The protein below binds the small molecule below.
Small molecule (SMILES): CO[C@H]1O[C@H](CO)[C@@H](O)[C@H](O)[C@@H]1O

Sequence of chain 2.A:
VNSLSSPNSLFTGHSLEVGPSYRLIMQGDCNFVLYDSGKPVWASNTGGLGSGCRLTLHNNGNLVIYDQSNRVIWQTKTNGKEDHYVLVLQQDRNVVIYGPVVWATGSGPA

Sequence of chain 1.A:
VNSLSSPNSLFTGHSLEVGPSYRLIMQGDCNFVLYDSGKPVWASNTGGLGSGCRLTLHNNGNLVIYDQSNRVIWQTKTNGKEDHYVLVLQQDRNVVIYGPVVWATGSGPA

Binding-site contacts:
Ligand atom C4 contacts residue ASN94 of chain 1.A at 3.9 Å.
Ligand atom C1 contacts residue PRO109 of chain 2.A at 4.1 Å (hydrophobic).
Ligand atom O3 contacts residue TYR98 of chain 1.A at 3.3 Å (h-bond).
Ligand atom C4 contacts residue GLN90 of chain 1.A at 4.3 Å.
Ligand atom O4 contacts residue VAL101 of chain 2.A at 3.5 Å.
Ligand atom O4 contacts residue TYR98 of chain 1.A at 2.6 Å (h-bond).
Ligand atom O3 contacts residue SER6 of chain 2.A at 4.2 Å.
Ligand atom C2 contacts residue PRO109 of chain 2.A at 4.4 Å (hydrophobic).
Ligand atom O3 contacts residue GLN90 of chain 1.A at 3.2 Å (h-bond).
Ligand atom C2 contacts residue ASP92 of chain 1.A at 3.5 Å.
Ligand atom O2 contacts residue ASP92 of chain 1.A at 2.6 Å (salt-bridge).
Ligand atom C6 contacts residue ALA104 of chain 2.A at 3.8 Å (hydrophobic).
Ligand atom C3 contacts residue HIS84 of chain 2.A at 3.7 Å.
Ligand atom C4 contacts residue HIS84 of chain 2.A at 4.2 Å.
Ligand atom O2 contacts residue ASN94 of chain 1.A at 3.0 Å (h-bond).
Ligand atom C5 contacts residue ASN94 of chain 1.A at 3.8 Å.
Ligand atom O6 contacts residue ALA104 of chain 2.A at 3.8 Å.
Ligand atom O3 contacts residue ASP92 of chain 1.A at 4.1 Å.
Ligand atom O4 contacts residue HIS84 of chain 2.A at 3.3 Å.
Ligand atom C2 contacts residue GLN90 of chain 1.A at 4.2 Å.
Ligand atom O2 contacts residue GLN90 of chain 1.A at 3.3 Å (h-bond).
Ligand atom C3 contacts residue TYR98 of chain 1.A at 4.0 Å (hydrophobic).
Ligand atom C4 contacts residue VAL96 of chain 1.A at 4.1 Å (hydrophobic).
Ligand atom O3 contacts residue HIS84 of chain 2.A at 4.0 Å.
Ligand atom C4 contacts residue TYR98 of chain 1.A at 3.6 Å (hydrophobic).
Ligand atom C3 contacts residue GLN90 of chain 1.A at 4.1 Å.
Ligand atom C5 contacts residue HIS84 of chain 2.A at 4.3 Å.
Ligand atom C7 contacts residue HIS84 of chain 2.A at 3.9 Å.
Ligand atom O4 contacts residue GLN90 of chain 1.A at 4.4 Å.
Ligand atom C6 contacts residue VAL101 of chain 2.A at 3.8 Å (hydrophobic).
Ligand atom O2 contacts residue PRO109 of chain 2.A at 4.1 Å.
Ligand atom O6 contacts residue ASN94 of chain 1.A at 4.4 Å.
Ligand atom C1 contacts residue ASN94 of chain 1.A at 3.8 Å.
Ligand atom O6 contacts residue VAL101 of chain 2.A at 4.1 Å.
Ligand atom C6 contacts residue ASN94 of chain 1.A at 3.9 Å.
Ligand atom C6 contacts residue VAL96 of chain 1.A at 4.2 Å (hydrophobic).
Ligand atom O4 contacts residue VAL96 of chain 1.A at 4.1 Å.
Ligand atom C2 contacts residue ASN94 of chain 1.A at 4.0 Å.
Ligand atom O1 contacts residue HIS84 of chain 2.A at 3.5 Å.
Ligand atom O5 contacts residue ASN94 of chain 1.A at 3.1 Å (h-bond).